A small-molecule ligand and the protein it binds are described below.
Small molecule (SMILES): CC(=O)N[C@H]1[C@H](O[C@H]2[C@H](O)[C@@H](NC(C)=O)CO[C@@H]2CO)O[C@H](CO)[C@@H](O)[C@@H]1O

Binding-site contacts:
Ligand atom C7 contacts residue ASN60 of chain 1.U at 3.2 Å.
Ligand atom C4 contacts residue ASN60 of chain 1.U at 4.3 Å.
Ligand atom C1 contacts residue ASN60 of chain 1.U at 1.4 Å.
Ligand atom C2 contacts residue ASN60 of chain 1.U at 2.5 Å.
Ligand atom C8 contacts residue THR47 of chain 1.U at 3.6 Å.
Ligand atom C3 contacts residue ASN60 of chain 1.U at 3.8 Å.
Ligand atom O5 contacts residue THR103 of chain 1.U at 4.3 Å.
Ligand atom O7 contacts residue NAG1 of chain 1.CI at 3.6 Å.
Ligand atom O6 contacts residue GLU105 of chain 1.U at 4.0 Å.
Ligand atom O5 contacts residue ASN60 of chain 1.U at 2.4 Å (h-bond).
Ligand atom C8 contacts residue ASN60 of chain 1.U at 4.3 Å.
Ligand atom C5 contacts residue ASN60 of chain 1.U at 3.6 Å.
Ligand atom N2 contacts residue ASN60 of chain 1.U at 2.8 Å (h-bond).
Ligand atom O7 contacts residue ASN60 of chain 1.U at 3.2 Å (h-bond).

Sequence of chain 1.U:
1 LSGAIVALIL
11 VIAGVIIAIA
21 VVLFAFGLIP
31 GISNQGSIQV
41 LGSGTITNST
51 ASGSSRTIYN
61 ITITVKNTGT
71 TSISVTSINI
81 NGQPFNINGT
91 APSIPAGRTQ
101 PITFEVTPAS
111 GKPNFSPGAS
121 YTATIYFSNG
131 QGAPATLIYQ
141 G